Sequence of chain 1.C:
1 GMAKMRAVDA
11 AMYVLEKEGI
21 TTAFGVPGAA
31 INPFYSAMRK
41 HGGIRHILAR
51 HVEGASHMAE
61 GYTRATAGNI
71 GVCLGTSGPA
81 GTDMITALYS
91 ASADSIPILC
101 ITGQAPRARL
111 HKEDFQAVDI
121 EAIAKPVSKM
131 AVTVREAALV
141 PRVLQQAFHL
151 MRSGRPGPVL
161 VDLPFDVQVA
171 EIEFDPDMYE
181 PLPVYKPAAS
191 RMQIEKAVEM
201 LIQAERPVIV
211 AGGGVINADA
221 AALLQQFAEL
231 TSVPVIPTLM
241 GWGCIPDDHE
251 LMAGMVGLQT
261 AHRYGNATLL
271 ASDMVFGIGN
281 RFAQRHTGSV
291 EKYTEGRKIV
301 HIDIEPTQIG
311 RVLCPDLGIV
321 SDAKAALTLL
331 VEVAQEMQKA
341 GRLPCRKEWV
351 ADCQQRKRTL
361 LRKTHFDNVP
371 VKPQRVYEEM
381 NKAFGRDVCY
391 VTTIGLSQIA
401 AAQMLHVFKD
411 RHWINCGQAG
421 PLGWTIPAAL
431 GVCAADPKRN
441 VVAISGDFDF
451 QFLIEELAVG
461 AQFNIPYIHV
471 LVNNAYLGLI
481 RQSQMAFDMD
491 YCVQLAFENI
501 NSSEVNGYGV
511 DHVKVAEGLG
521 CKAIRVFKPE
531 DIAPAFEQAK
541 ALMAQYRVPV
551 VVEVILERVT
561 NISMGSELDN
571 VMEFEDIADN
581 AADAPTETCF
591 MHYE

Sequence of chain 1.E:
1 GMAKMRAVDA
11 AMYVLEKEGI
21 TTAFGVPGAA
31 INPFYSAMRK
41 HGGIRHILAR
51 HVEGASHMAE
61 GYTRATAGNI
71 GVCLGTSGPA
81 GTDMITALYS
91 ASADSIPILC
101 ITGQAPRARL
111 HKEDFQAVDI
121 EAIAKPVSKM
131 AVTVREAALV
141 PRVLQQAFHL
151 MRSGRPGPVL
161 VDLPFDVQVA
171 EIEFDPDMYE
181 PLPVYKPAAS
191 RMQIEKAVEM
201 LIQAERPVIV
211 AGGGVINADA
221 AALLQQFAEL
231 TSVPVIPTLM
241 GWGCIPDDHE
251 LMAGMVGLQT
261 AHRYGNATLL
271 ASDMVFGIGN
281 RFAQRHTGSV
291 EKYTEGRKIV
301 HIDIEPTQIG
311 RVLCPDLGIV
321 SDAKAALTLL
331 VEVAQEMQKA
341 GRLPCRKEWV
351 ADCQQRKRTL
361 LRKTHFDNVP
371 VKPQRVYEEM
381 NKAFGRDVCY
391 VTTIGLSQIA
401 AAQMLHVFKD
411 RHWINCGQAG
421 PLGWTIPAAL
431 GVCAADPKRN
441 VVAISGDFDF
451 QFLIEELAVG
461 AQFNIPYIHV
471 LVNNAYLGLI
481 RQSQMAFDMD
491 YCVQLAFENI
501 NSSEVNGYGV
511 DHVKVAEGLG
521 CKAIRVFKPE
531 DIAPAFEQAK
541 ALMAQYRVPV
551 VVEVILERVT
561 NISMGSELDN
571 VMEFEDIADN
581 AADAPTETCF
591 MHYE

This small molecule binds to this protein.
Small molecule (SMILES): COC1=C(OC)C(=O)C(C)=CC1=O

Binding-site contacts:
Ligand atom CM5 contacts residue ILE47 of chain 1.C at 4.5 Å (hydrophobic).
Ligand atom CM3 contacts residue GLN462 of chain 1.C at 3.6 Å.
Ligand atom CM5 contacts residue CYS492 of chain 1.E at 3.4 Å (hydrophobic).
Ligand atom O4 contacts residue VAL493 of chain 1.E at 4.0 Å.
Ligand atom C4 contacts residue PHE463 of chain 1.C at 4.3 Å (hydrophobic).
Ligand atom CM3 contacts residue GLN494 of chain 1.E at 4.2 Å.
Ligand atom C1 contacts residue HIS46 of chain 1.C at 4.1 Å.
Ligand atom O4 contacts residue GLN494 of chain 1.E at 3.8 Å.
Ligand atom C4 contacts residue CYS492 of chain 1.E at 3.8 Å (hydrophobic).
Ligand atom C6 contacts residue PHE463 of chain 1.C at 3.8 Å (hydrophobic).
Ligand atom O4 contacts residue LEU48 of chain 1.C at 4.3 Å.
Ligand atom C6 contacts residue CYS492 of chain 1.E at 4.3 Å (hydrophobic).
Ligand atom C1 contacts residue PHE463 of chain 1.C at 4.1 Å (hydrophobic).
Ligand atom C5 contacts residue CYS492 of chain 1.E at 3.9 Å (hydrophobic).
Ligand atom CM5 contacts residue LEU48 of chain 1.C at 3.4 Å (hydrophobic).
Ligand atom O1 contacts residue HIS46 of chain 1.C at 4.2 Å.
Ligand atom C5 contacts residue HIS46 of chain 1.C at 3.8 Å.
Ligand atom C6 contacts residue HIS46 of chain 1.C at 3.0 Å.
Ligand atom O4 contacts residue GLN462 of chain 1.C at 4.4 Å.
Ligand atom CM5 contacts residue HIS46 of chain 1.C at 3.1 Å.
Ligand atom CM5 contacts residue PHE463 of chain 1.C at 3.9 Å (hydrophobic).
Ligand atom O4 contacts residue CYS492 of chain 1.E at 3.4 Å.
Ligand atom C5 contacts residue PHE463 of chain 1.C at 3.9 Å (hydrophobic).